Sequence of chain 1.A:
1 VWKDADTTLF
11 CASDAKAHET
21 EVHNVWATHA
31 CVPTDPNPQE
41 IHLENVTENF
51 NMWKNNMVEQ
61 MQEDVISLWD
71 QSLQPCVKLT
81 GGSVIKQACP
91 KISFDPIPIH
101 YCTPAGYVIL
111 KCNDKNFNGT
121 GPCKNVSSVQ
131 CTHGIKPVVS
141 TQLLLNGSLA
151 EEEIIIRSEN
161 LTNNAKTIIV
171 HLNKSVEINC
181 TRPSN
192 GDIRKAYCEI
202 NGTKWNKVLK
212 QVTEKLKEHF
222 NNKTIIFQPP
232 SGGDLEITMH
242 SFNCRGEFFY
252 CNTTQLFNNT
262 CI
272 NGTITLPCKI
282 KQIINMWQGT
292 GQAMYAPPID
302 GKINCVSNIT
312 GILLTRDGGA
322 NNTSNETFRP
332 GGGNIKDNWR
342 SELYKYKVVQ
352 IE

This small molecule binds to this protein.
Small molecule (SMILES): CC(=O)N[C@@H]1[C@@H](O)[C@H](O)[C@@H](CO)O[C@H]1O

Binding-site contacts:
Ligand atom O5 contacts residue ASN118 of chain 1.A at 2.4 Å (h-bond).
Ligand atom O7 contacts residue HIS220 of chain 1.A at 3.3 Å.
Ligand atom C8 contacts residue ARG157 of chain 1.A at 4.4 Å.
Ligand atom C8 contacts residue ILE156 of chain 1.A at 3.4 Å (hydrophobic).
Ligand atom C8 contacts residue ASN118 of chain 1.A at 4.2 Å.
Ligand atom C6 contacts residue THR120 of chain 1.A at 4.2 Å.
Ligand atom C3 contacts residue THR120 of chain 1.A at 4.3 Å.
Ligand atom C7 contacts residue ILE156 of chain 1.A at 4.3 Å (hydrophobic).
Ligand atom C6 contacts residue GLY121 of chain 1.A at 4.5 Å.
Ligand atom O7 contacts residue ASN118 of chain 1.A at 3.4 Å (h-bond).
Ligand atom C2 contacts residue ASN118 of chain 1.A at 2.3 Å.
Ligand atom C7 contacts residue HIS220 of chain 1.A at 4.3 Å.
Ligand atom N2 contacts residue ASN118 of chain 1.A at 2.8 Å (h-bond).
Ligand atom C1 contacts residue ASN118 of chain 1.A at 1.4 Å.
Ligand atom C1 contacts residue THR120 of chain 1.A at 3.6 Å.
Ligand atom C5 contacts residue ASN118 of chain 1.A at 3.6 Å.
Ligand atom C2 contacts residue THR120 of chain 1.A at 4.2 Å.
Ligand atom C8 contacts residue SER158 of chain 1.A at 3.9 Å.
Ligand atom O7 contacts residue ILE156 of chain 1.A at 4.5 Å.
Ligand atom C3 contacts residue ASN118 of chain 1.A at 3.7 Å.
Ligand atom C8 contacts residue LEU161 of chain 1.A at 4.0 Å (hydrophobic).
Ligand atom C4 contacts residue ASN118 of chain 1.A at 4.1 Å.
Ligand atom O5 contacts residue THR120 of chain 1.A at 3.6 Å.
Ligand atom C6 contacts residue PRO122 of chain 1.A at 4.3 Å (hydrophobic).
Ligand atom N2 contacts residue THR120 of chain 1.A at 4.3 Å.
Ligand atom C5 contacts residue THR120 of chain 1.A at 3.9 Å.
Ligand atom C7 contacts residue ASN118 of chain 1.A at 3.2 Å.